Sequence of chain 1.A:
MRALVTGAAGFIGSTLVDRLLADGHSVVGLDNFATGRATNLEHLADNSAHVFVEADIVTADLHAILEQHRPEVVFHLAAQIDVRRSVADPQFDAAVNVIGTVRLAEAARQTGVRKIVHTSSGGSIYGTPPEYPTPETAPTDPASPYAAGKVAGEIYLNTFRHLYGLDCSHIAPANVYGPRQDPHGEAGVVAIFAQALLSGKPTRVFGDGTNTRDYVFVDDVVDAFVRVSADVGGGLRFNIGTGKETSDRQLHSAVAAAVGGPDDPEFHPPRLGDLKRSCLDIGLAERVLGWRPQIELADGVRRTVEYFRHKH

Binding-site contacts:
Ligand atom O2A contacts residue GLY188 of chain 1.A at 2.9 Å (h-bond).
Ligand atom O3C contacts residue ASP248 of chain 1.A at 2.6 Å (salt-bridge).
Ligand atom O6' contacts residue ALA174 of chain 1.A at 3.4 Å (h-bond).
Ligand atom C4C contacts residue TYR215 of chain 1.A at 3.5 Å (hydrophobic).
Ligand atom O2B contacts residue ARG213 of chain 1.A at 2.8 Å (salt-bridge).
Ligand atom O6' contacts residue SER121 of chain 1.A at 2.5 Å (h-bond).
Ligand atom O2A contacts residue VAL189 of chain 1.A at 3.0 Å (h-bond).
Ligand atom O4C contacts residue VAL189 of chain 1.A at 3.3 Å.
Ligand atom C4' contacts residue NAD1 of chain 1.C at 3.4 Å.
Ligand atom O2C contacts residue PHE206 of chain 1.A at 3.5 Å.
Ligand atom C3C contacts residue ASP248 of chain 1.A at 3.4 Å.
Ligand atom O5' contacts residue NAD1 of chain 1.C at 3.4 Å (h-bond).
Ligand atom O2 contacts residue VAL205 of chain 1.A at 3.4 Å.
Ligand atom O4' contacts residue NAD1 of chain 1.C at 3.4 Å.
Ligand atom N3 contacts residue PHE206 of chain 1.A at 3.5 Å.
Ligand atom O4C contacts residue ASP248 of chain 1.A at 3.4 Å (salt-bridge).
Ligand atom C4 contacts residue PHE206 of chain 1.A at 3.4 Å (hydrophobic).
Ligand atom O1B contacts residue ARG84 of chain 1.A at 2.8 Å (salt-bridge).
Ligand atom O6' contacts residue NAD1 of chain 1.C at 3.2 Å.
Ligand atom O2C contacts residue ASP248 of chain 1.A at 2.7 Å (salt-bridge).
Ligand atom O4' contacts residue SER121 of chain 1.A at 2.7 Å (h-bond).
Ligand atom O3A contacts residue ASN175 of chain 1.A at 3.4 Å (h-bond).
Ligand atom O6' contacts residue PRO173 of chain 1.A at 3.0 Å (h-bond).
Ligand atom C6' contacts residue ALA174 of chain 1.A at 2.9 Å (hydrophobic).
Ligand atom O1A contacts residue ARG84 of chain 1.A at 2.9 Å (salt-bridge).
Ligand atom O2 contacts residue ARG204 of chain 1.A at 3.5 Å (salt-bridge).
Ligand atom O2B contacts residue ASN175 of chain 1.A at 2.9 Å (h-bond).
Ligand atom O4' contacts residue TYR146 of chain 1.A at 2.6 Å (h-bond).
Ligand atom O6' contacts residue GLY123 of chain 1.A at 3.3 Å (h-bond).
Ligand atom O2' contacts residue ILE81 of chain 1.A at 3.3 Å (h-bond).
Ligand atom O3' contacts residue TYR146 of chain 1.A at 2.9 Å (h-bond).
Ligand atom N1 contacts residue VAL189 of chain 1.A at 3.4 Å.
Ligand atom C1' contacts residue ASN175 of chain 1.A at 3.5 Å.
Ligand atom O1A contacts residue ALA187 of chain 1.A at 3.4 Å.
Ligand atom C4C contacts residue ASP248 of chain 1.A at 3.5 Å.
Ligand atom O3' contacts residue ILE81 of chain 1.A at 3.0 Å (h-bond).
Ligand atom C1C contacts residue ASP248 of chain 1.A at 3.2 Å.
Ligand atom O5' contacts residue ASN175 of chain 1.A at 3.2 Å (h-bond).
Ligand atom O1A contacts residue ARG271 of chain 1.A at 3.0 Å (salt-bridge).
Ligand atom N3 contacts residue ARG204 of chain 1.A at 2.8 Å (salt-bridge).

This protein binds this small molecule.
Small molecule (SMILES): O=c1ccn([C@@H]2O[C@H](CO[P](=O)(O)O[P](=O)(O)O[C@H]3O[C@H](CO)[C@@H](O)[C@H](O)[C@H]3O)[C@@H](O)[C@H]2O)c(=O)[nH]1